This protein binds this small molecule.
Small molecule (SMILES): CC(=O)N[C@H]1[C@H](O[C@H]2[C@H](O)[C@@H](NC(C)=O)CO[C@@H]2CO)O[C@H](CO)[C@@H](O[C@@H]2O[C@H](CO)[C@@H](O)[C@H](O)[C@@H]2O)[C@@H]1O

Sequence of chain 1.A:
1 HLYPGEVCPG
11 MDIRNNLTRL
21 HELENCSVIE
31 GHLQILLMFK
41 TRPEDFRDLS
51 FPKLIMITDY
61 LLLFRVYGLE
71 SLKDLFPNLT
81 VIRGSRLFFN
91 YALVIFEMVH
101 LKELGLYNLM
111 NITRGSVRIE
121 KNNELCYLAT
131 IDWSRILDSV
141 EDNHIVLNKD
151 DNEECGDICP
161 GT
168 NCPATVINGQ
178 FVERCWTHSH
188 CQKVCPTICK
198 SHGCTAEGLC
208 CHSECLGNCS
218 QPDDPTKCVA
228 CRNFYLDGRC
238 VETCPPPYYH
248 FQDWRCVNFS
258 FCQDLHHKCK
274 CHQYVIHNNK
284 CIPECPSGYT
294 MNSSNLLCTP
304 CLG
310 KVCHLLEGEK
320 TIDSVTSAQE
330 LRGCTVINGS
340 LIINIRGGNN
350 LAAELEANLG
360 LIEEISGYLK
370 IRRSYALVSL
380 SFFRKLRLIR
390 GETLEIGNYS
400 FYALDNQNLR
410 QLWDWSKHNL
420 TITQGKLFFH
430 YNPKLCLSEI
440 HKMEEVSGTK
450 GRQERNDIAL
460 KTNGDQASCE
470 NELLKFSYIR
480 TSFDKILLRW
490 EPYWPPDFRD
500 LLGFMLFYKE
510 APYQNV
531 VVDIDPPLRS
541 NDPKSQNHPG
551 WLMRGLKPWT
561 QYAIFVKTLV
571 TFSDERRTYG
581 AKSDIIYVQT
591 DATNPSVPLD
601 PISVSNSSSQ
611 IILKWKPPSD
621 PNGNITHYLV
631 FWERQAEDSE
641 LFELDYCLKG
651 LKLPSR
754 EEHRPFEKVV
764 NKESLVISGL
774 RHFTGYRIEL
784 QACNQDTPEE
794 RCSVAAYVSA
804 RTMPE

Binding-site contacts:
Ligand atom O4 contacts residue ARG229 of chain 1.A at 4.3 Å.
Ligand atom C7 contacts residue ASP138 of chain 1.A at 3.5 Å.
Ligand atom C8 contacts residue SER134 of chain 1.A at 3.6 Å.
Ligand atom C1 contacts residue ASN111 of chain 1.A at 1.4 Å.
Ligand atom O3 contacts residue ASP138 of chain 1.A at 3.5 Å (salt-bridge).
Ligand atom C3 contacts residue ASN111 of chain 1.A at 3.8 Å.
Ligand atom C7 contacts residue ASN111 of chain 1.A at 3.6 Å.
Ligand atom C1 contacts residue THR113 of chain 1.A at 4.5 Å.
Ligand atom C8 contacts residue ARG135 of chain 1.A at 3.5 Å.
Ligand atom O5 contacts residue ASN111 of chain 1.A at 2.3 Å (h-bond).
Ligand atom O7 contacts residue ASP138 of chain 1.A at 4.0 Å.
Ligand atom N2 contacts residue ASP138 of chain 1.A at 3.5 Å (salt-bridge).
Ligand atom N2 contacts residue ILE136 of chain 1.A at 4.2 Å.
Ligand atom C5 contacts residue ASN111 of chain 1.A at 3.7 Å.
Ligand atom O6 contacts residue ARG229 of chain 1.A at 2.7 Å (salt-bridge).
Ligand atom O5 contacts residue LEU213 of chain 1.A at 3.9 Å.
Ligand atom C6 contacts residue ARG229 of chain 1.A at 3.5 Å.
Ligand atom O7 contacts residue ASN111 of chain 1.A at 4.4 Å.
Ligand atom O7 contacts residue ARG135 of chain 1.A at 4.5 Å.
Ligand atom C8 contacts residue ILE136 of chain 1.A at 3.5 Å (hydrophobic).
Ligand atom N2 contacts residue ASN111 of chain 1.A at 2.8 Å (h-bond).
Ligand atom C7 contacts residue ILE136 of chain 1.A at 4.3 Å (hydrophobic).
Ligand atom C4 contacts residue ASN111 of chain 1.A at 4.2 Å.
Ligand atom C8 contacts residue ASP138 of chain 1.A at 3.3 Å.
Ligand atom C7 contacts residue ARG135 of chain 1.A at 4.2 Å.
Ligand atom C6 contacts residue LEU213 of chain 1.A at 4.4 Å (hydrophobic).
Ligand atom C8 contacts residue ASN111 of chain 1.A at 3.9 Å.
Ligand atom C2 contacts residue ASN111 of chain 1.A at 2.5 Å.
Ligand atom C8 contacts residue LEU137 of chain 1.A at 3.4 Å (hydrophobic).
Ligand atom C3 contacts residue ASP138 of chain 1.A at 3.9 Å.